This small molecule binds to this protein.
Small molecule (SMILES): O=c1[nH]cnc2nc[nH]c12

Sequence of chain 1.E:
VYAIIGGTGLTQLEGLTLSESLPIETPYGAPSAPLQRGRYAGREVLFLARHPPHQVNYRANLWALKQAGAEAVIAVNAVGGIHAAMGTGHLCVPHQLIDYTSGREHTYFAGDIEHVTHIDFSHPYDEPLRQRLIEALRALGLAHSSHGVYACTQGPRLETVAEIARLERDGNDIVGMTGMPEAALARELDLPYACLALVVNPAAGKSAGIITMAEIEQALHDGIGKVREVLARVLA

Binding-site contacts:
Ligand atom C8 contacts residue GLY102 of chain 1.E at 3.7 Å.
Ligand atom C6 contacts residue ASN223 of chain 1.E at 4.0 Å.
Ligand atom C4 contacts residue GLY198 of chain 1.E at 4.2 Å.
Ligand atom C2 contacts residue GLU181 of chain 1.E at 3.0 Å.
Ligand atom N7 contacts residue VAL101 of chain 1.E at 3.6 Å.
Ligand atom C5 contacts residue VAL101 of chain 1.E at 4.1 Å (hydrophobic).
Ligand atom C2 contacts residue THR175 of chain 1.E at 4.0 Å.
Ligand atom C6 contacts residue VAL197 of chain 1.E at 4.1 Å (hydrophobic).
Ligand atom O6 contacts residue LEU180 of chain 1.E at 4.0 Å.
Ligand atom N9 contacts residue VAL197 of chain 1.E at 4.0 Å.
Ligand atom C8 contacts residue VAL222 of chain 1.E at 3.6 Å (hydrophobic).
Ligand atom N9 contacts residue ALA100 of chain 1.E at 3.5 Å (h-bond).
Ligand atom N9 contacts residue VAL101 of chain 1.E at 4.0 Å.
Ligand atom O6 contacts residue ASN223 of chain 1.E at 3.0 Å (h-bond).
Ligand atom C5 contacts residue GLY102 of chain 1.E at 3.5 Å.
Ligand atom N7 contacts residue GLY102 of chain 1.E at 3.3 Å (h-bond).
Ligand atom N9 contacts residue GLY102 of chain 1.E at 4.1 Å.
Ligand atom O6 contacts residue GLU181 of chain 1.E at 3.8 Å.
Ligand atom C6 contacts residue LEU180 of chain 1.E at 4.0 Å (hydrophobic).
Ligand atom C5 contacts residue ASN223 of chain 1.E at 3.8 Å.
Ligand atom C2 contacts residue GLY198 of chain 1.E at 4.2 Å.
Ligand atom N7 contacts residue VAL222 of chain 1.E at 4.0 Å.
Ligand atom C4 contacts residue GLY102 of chain 1.E at 4.0 Å.
Ligand atom C4 contacts residue VAL197 of chain 1.E at 3.6 Å (hydrophobic).
Ligand atom N1 contacts residue GLU181 of chain 1.E at 2.7 Å (salt-bridge).
Ligand atom O6 contacts residue GLY102 of chain 1.E at 3.8 Å.
Ligand atom N3 contacts residue VAL197 of chain 1.E at 3.5 Å (h-bond).
Ligand atom N3 contacts residue GLY198 of chain 1.E at 3.6 Å.
Ligand atom C8 contacts residue ALA100 of chain 1.E at 3.9 Å (hydrophobic).
Ligand atom N3 contacts residue MET199 of chain 1.E at 3.7 Å.
Ligand atom C8 contacts residue VAL101 of chain 1.E at 3.6 Å (hydrophobic).
Ligand atom C2 contacts residue MET199 of chain 1.E at 4.0 Å (hydrophobic).
Ligand atom N1 contacts residue VAL197 of chain 1.E at 3.8 Å.
Ligand atom C6 contacts residue GLY102 of chain 1.E at 4.0 Å.
Ligand atom C5 contacts residue VAL197 of chain 1.E at 3.9 Å (hydrophobic).
Ligand atom N7 contacts residue ASN223 of chain 1.E at 2.7 Å (h-bond).
Ligand atom C6 contacts residue GLU181 of chain 1.E at 3.7 Å.
Ligand atom N1 contacts residue LEU180 of chain 1.E at 4.1 Å.
Ligand atom C8 contacts residue ASN223 of chain 1.E at 3.6 Å.
Ligand atom C2 contacts residue VAL197 of chain 1.E at 3.6 Å (hydrophobic).